Binding-site contacts:
Ligand atom N1 contacts residue HIS163 of chain 1.A at 3.3 Å (h-bond).
Ligand atom CL contacts residue HIS164 of chain 1.A at 3.7 Å.
Ligand atom N contacts residue GLU166 of chain 1.A at 3.7 Å.
Ligand atom C1 contacts residue ASN142 of chain 1.A at 3.9 Å.
Ligand atom C8 contacts residue DMS1 of chain 1.F at 3.7 Å.
Ligand atom CL contacts residue MET165 of chain 1.A at 3.9 Å.
Ligand atom C9 contacts residue DMS1 of chain 1.F at 3.4 Å.
Ligand atom C12 contacts residue HIS41 of chain 1.A at 3.8 Å.
Ligand atom C11 contacts residue MET165 of chain 1.A at 3.6 Å (hydrophobic).
Ligand atom O contacts residue MET165 of chain 1.A at 3.3 Å.
Ligand atom C3 contacts residue PHE140 of chain 1.A at 3.1 Å (hydrophobic).
Ligand atom C3 contacts residue GLU166 of chain 1.A at 3.7 Å.
Ligand atom C contacts residue ASN142 of chain 1.A at 3.9 Å.
Ligand atom C12 contacts residue MET165 of chain 1.A at 3.6 Å (hydrophobic).
Ligand atom C12 contacts residue HIS164 of chain 1.A at 3.4 Å.
Ligand atom C2 contacts residue GLU166 of chain 1.A at 3.4 Å.
Ligand atom O contacts residue DMS1 of chain 1.F at 4.0 Å.
Ligand atom C10 contacts residue DMS1 of chain 1.F at 3.8 Å.
Ligand atom C8 contacts residue GLN189 of chain 1.A at 3.3 Å.
Ligand atom N contacts residue HIS163 of chain 1.A at 2.9 Å (h-bond).
Ligand atom C9 contacts residue MET49 of chain 1.A at 3.7 Å (hydrophobic).
Ligand atom C2 contacts residue ASN142 of chain 1.A at 3.9 Å.
Ligand atom C2 contacts residue LEU141 of chain 1.A at 3.6 Å (hydrophobic).
Ligand atom CL contacts residue ASP187 of chain 1.A at 3.3 Å.
Ligand atom C1 contacts residue GLU166 of chain 1.A at 3.7 Å.
Ligand atom C11 contacts residue HIS164 of chain 1.A at 4.0 Å.
Ligand atom N1 contacts residue MET165 of chain 1.A at 3.7 Å.
Ligand atom C10 contacts residue MET49 of chain 1.A at 3.3 Å (hydrophobic).
Ligand atom C11 contacts residue MET49 of chain 1.A at 3.6 Å (hydrophobic).
Ligand atom C3 contacts residue SER1 of chain 2.A at 3.7 Å.
Ligand atom N2 contacts residue CYS145 of chain 1.A at 3.7 Å.
Ligand atom CL contacts residue HIS41 of chain 1.A at 3.3 Å.
Ligand atom O contacts residue GLU166 of chain 1.A at 3.1 Å (salt-bridge).
Ligand atom N contacts residue PHE140 of chain 1.A at 3.7 Å.
Ligand atom C9 contacts residue GLN189 of chain 1.A at 3.4 Å.
Ligand atom C2 contacts residue PHE140 of chain 1.A at 3.4 Å (hydrophobic).
Ligand atom C contacts residue GLU166 of chain 1.A at 3.4 Å.
Ligand atom N1 contacts residue CYS145 of chain 1.A at 3.8 Å.
Ligand atom N1 contacts residue GLU166 of chain 1.A at 3.5 Å (salt-bridge).
Ligand atom C10 contacts residue ARG188 of chain 1.A at 3.7 Å.

Sequence of chain 2.A:
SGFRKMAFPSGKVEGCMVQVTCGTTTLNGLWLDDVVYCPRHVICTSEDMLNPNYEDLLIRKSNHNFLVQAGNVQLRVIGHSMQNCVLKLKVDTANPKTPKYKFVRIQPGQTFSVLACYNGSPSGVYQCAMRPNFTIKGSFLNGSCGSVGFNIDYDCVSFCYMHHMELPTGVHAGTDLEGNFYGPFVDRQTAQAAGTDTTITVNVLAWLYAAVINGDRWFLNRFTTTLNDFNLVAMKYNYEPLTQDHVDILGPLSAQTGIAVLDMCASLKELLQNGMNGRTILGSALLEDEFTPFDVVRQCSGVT

This small molecule binds to this protein.
Small molecule (SMILES): Cc1ccnnc1NC(=O)Cc1cccc(Cl)c1

Sequence of chain 1.A:
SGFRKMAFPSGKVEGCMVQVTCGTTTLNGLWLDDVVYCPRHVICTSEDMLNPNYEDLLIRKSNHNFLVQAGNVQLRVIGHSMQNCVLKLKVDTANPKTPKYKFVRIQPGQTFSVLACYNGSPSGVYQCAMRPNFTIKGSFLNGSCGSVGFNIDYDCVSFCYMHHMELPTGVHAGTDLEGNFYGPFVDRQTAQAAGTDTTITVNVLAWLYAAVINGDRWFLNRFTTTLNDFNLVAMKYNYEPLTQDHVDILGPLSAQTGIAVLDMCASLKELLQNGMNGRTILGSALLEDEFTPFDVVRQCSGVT